Sequence of chain 1.A:
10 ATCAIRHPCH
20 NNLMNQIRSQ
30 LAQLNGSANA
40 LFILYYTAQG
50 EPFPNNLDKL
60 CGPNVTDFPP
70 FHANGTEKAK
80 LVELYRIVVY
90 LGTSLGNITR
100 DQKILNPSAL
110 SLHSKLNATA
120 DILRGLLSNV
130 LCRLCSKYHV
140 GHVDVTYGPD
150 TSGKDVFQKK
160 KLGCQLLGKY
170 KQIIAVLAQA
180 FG

Binding-site contacts:
Ligand atom O5 contacts residue ASN116 of chain 1.A at 2.3 Å (h-bond).
Ligand atom C6 contacts residue ASP120 of chain 1.A at 4.1 Å.
Ligand atom C3 contacts residue ASN116 of chain 1.A at 3.8 Å.
Ligand atom C8 contacts residue ASN116 of chain 1.A at 4.3 Å.
Ligand atom C2 contacts residue ASN116 of chain 1.A at 2.5 Å.
Ligand atom C5 contacts residue ASN116 of chain 1.A at 3.6 Å.
Ligand atom O5 contacts residue ASP120 of chain 1.A at 4.2 Å.
Ligand atom C6 contacts residue ARG123 of chain 1.A at 3.3 Å.
Ligand atom C7 contacts residue ASN116 of chain 1.A at 3.8 Å.
Ligand atom N2 contacts residue ASN116 of chain 1.A at 3.0 Å (h-bond).
Ligand atom O6 contacts residue ARG123 of chain 1.A at 3.3 Å (salt-bridge).
Ligand atom C1 contacts residue ASN116 of chain 1.A at 1.4 Å.
Ligand atom C4 contacts residue ASN116 of chain 1.A at 4.2 Å.

The small molecule below binds the protein below.
Small molecule (SMILES): CC(=O)N[C@@H]1[C@@H](O)[C@H](O)[C@@H](CO)O[C@H]1O